This small molecule binds to this protein.
Small molecule (SMILES): CC(=O)N[C@@H]1[C@@H](O)[C@H](O)[C@@H](CO)O[C@H]1O

Sequence of chain 1.D:
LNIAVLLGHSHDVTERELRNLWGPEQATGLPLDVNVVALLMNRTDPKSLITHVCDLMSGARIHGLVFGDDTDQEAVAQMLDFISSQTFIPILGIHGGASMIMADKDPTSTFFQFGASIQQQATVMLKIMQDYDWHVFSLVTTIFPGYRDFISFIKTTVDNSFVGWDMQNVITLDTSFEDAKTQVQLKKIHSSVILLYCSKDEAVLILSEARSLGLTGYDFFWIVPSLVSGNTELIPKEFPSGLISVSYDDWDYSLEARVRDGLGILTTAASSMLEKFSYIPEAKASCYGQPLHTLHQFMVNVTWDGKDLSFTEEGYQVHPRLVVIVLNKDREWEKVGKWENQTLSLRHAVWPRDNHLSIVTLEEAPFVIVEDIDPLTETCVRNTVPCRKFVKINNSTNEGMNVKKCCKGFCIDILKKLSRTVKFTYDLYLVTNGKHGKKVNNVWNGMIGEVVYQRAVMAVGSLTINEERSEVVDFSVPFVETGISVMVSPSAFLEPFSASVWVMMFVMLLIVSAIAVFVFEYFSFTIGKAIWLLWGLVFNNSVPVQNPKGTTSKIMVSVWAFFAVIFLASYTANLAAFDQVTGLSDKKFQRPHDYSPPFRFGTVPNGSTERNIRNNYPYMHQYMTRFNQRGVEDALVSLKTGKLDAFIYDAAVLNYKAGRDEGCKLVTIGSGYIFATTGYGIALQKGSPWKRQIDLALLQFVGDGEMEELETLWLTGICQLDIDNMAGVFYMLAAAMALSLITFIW

Binding-site contacts:
Ligand atom C2 contacts residue ASN444 of chain 1.D at 2.5 Å.
Ligand atom C7 contacts residue ASN444 of chain 1.D at 3.3 Å.
Ligand atom C1 contacts residue ASN444 of chain 1.D at 1.4 Å.
Ligand atom O7 contacts residue ILE442 of chain 1.D at 3.7 Å.
Ligand atom C3 contacts residue ASN444 of chain 1.D at 3.8 Å.
Ligand atom C8 contacts residue ASN444 of chain 1.D at 3.5 Å.
Ligand atom C4 contacts residue ASN444 of chain 1.D at 4.2 Å.
Ligand atom O5 contacts residue ASN444 of chain 1.D at 2.4 Å (h-bond).
Ligand atom C5 contacts residue ASN444 of chain 1.D at 3.7 Å.
Ligand atom C8 contacts residue ASN443 of chain 1.D at 3.8 Å.
Ligand atom C7 contacts residue ILE442 of chain 1.D at 4.0 Å (hydrophobic).
Ligand atom O7 contacts residue ASN444 of chain 1.D at 4.0 Å.
Ligand atom C8 contacts residue ILE442 of chain 1.D at 3.4 Å (hydrophobic).
Ligand atom N2 contacts residue ASN444 of chain 1.D at 2.9 Å (h-bond).